Sequence of chain 1.B:
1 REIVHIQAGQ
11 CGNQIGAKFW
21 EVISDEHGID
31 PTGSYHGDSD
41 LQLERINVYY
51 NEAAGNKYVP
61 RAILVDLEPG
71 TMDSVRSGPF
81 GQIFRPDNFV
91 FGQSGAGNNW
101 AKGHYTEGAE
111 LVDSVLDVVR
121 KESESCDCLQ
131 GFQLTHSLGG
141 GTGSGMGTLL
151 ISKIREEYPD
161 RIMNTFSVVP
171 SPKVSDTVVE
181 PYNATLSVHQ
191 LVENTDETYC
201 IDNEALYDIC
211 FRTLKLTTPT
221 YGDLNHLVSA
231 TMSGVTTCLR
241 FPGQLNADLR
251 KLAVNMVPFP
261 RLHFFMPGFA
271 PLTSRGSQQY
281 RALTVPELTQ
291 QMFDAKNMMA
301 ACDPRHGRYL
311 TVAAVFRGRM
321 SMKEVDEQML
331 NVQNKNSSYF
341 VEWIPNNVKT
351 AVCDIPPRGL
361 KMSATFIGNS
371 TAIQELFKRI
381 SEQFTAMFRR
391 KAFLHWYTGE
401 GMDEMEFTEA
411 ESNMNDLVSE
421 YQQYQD

A protein and the small-molecule ligand that binds it are described below.
Small molecule (SMILES): CC(=O)O[C@H]1C(=O)[C@@]2(C)[C@H]([C@H](OC(=O)c3ccccc3)[C@]3(O)C[C@H](OC(=O)[C@H](O)[C@@H](NC(=O)c4ccccc4)c4ccccc4)C(C)=C1C3(C)C)[C@]1(OC(C)=O)CO[C@@H]1C[C@@H]2O

Binding-site contacts:
Ligand atom C33 contacts residue VAL22 of chain 1.B at 3.3 Å (hydrophobic).
Ligand atom C15 contacts residue PRO271 of chain 1.B at 3.1 Å (hydrophobic).
Ligand atom C38 contacts residue PHE269 of chain 1.B at 3.7 Å (hydrophobic).
Ligand atom C33 contacts residue ASP25 of chain 1.B at 3.7 Å.
Ligand atom C40 contacts residue GLU26 of chain 1.B at 3.5 Å.
Ligand atom C19 contacts residue THR273 of chain 1.B at 3.1 Å.
Ligand atom O14 contacts residue HIS226 of chain 1.B at 2.8 Å.
Ligand atom C09 contacts residue HIS226 of chain 1.B at 3.7 Å.
Ligand atom C42 contacts residue VAL22 of chain 1.B at 3.2 Å (hydrophobic).
Ligand atom C16 contacts residue PRO271 of chain 1.B at 3.8 Å (hydrophobic).
Ligand atom C40 contacts residue SER233 of chain 1.B at 2.7 Å.
Ligand atom C39 contacts residue ALA230 of chain 1.B at 3.0 Å (hydrophobic).
Ligand atom C14 contacts residue THR273 of chain 1.B at 3.5 Å.
Ligand atom C41 contacts residue VAL22 of chain 1.B at 3.5 Å (hydrophobic).
Ligand atom C33 contacts residue GLU21 of chain 1.B at 3.7 Å.
Ligand atom C39 contacts residue SER233 of chain 1.B at 3.5 Å.
Ligand atom C06 contacts residue HIS226 of chain 1.B at 3.5 Å.
Ligand atom C28 contacts residue PRO357 of chain 1.B at 3.6 Å (hydrophobic).
Ligand atom C08 contacts residue HIS226 of chain 1.B at 3.3 Å.
Ligand atom O06 contacts residue LEU272 of chain 1.B at 3.6 Å.
Ligand atom C19 contacts residue ARG275 of chain 1.B at 3.7 Å.
Ligand atom C30 contacts residue VAL22 of chain 1.B at 3.7 Å (hydrophobic).
Ligand atom C08 contacts residue LEU227 of chain 1.B at 3.6 Å (hydrophobic).
Ligand atom C36 contacts residue HIS226 of chain 1.B at 3.1 Å.
Ligand atom C40 contacts residue ALA230 of chain 1.B at 3.1 Å (hydrophobic).
Ligand atom O08 contacts residue ARG275 of chain 1.B at 3.7 Å.
Ligand atom C16 contacts residue THR273 of chain 1.B at 3.6 Å.
Ligand atom O06 contacts residue THR273 of chain 1.B at 2.8 Å (h-bond).
Ligand atom C41 contacts residue GLU26 of chain 1.B at 3.1 Å.
Ligand atom C41 contacts residue SER233 of chain 1.B at 3.1 Å.
Ligand atom C32 contacts residue VAL22 of chain 1.B at 3.2 Å (hydrophobic).
Ligand atom O06 contacts residue PRO271 of chain 1.B at 3.5 Å (h-bond).
Ligand atom C07 contacts residue ASP223 of chain 1.B at 3.6 Å.
Ligand atom C39 contacts residue PHE269 of chain 1.B at 3.4 Å (hydrophobic).
Ligand atom C15 contacts residue THR273 of chain 1.B at 3.7 Å.
Ligand atom O13 contacts residue ARG358 of chain 1.B at 3.4 Å (salt-bridge).
Ligand atom O12 contacts residue GLY359 of chain 1.B at 3.7 Å.
Ligand atom C07 contacts residue HIS226 of chain 1.B at 3.1 Å.
Ligand atom C07 contacts residue LEU227 of chain 1.B at 3.4 Å (hydrophobic).
Ligand atom O13 contacts residue PRO357 of chain 1.B at 3.4 Å.